Sequence of chain 1.A:
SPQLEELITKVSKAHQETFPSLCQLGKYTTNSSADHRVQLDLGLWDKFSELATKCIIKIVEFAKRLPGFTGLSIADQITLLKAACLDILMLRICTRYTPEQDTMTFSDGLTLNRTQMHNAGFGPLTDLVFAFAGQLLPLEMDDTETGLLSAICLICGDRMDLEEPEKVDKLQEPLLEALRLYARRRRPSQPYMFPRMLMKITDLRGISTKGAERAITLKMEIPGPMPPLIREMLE

Binding-site contacts:
Ligand atom C3 contacts residue LEU51 of chain 1.A at 3.7 Å (hydrophobic).
Ligand atom O3 contacts residue PHE122 of chain 1.A at 3.4 Å.
Ligand atom C9 contacts residue ILE93 of chain 1.A at 3.8 Å (hydrophobic).
Ligand atom C21 contacts residue GLY121 of chain 1.A at 3.8 Å.
Ligand atom C1 contacts residue SER107 of chain 1.A at 3.3 Å.
Ligand atom C20 contacts residue PHE48 of chain 1.A at 3.8 Å (hydrophobic).
Ligand atom C2 contacts residue PHE106 of chain 1.A at 3.6 Å (hydrophobic).
Ligand atom C10 contacts residue MET90 of chain 1.A at 3.9 Å (hydrophobic).
Ligand atom O3 contacts residue MET90 of chain 1.A at 3.2 Å.
Ligand atom C9 contacts residue LEU89 of chain 1.A at 3.5 Å (hydrophobic).
Ligand atom C22 contacts residue GLY211 of chain 1.A at 3.9 Å.
Ligand atom O2 contacts residue SER107 of chain 1.A at 2.5 Å (h-bond).
Ligand atom C4 contacts residue PHE106 of chain 1.A at 3.8 Å (hydrophobic).
Ligand atom C22 contacts residue MET90 of chain 1.A at 3.9 Å (hydrophobic).
Ligand atom O1 contacts residue SER107 of chain 1.A at 2.9 Å (h-bond).
Ligand atom O2 contacts residue CYS55 of chain 1.A at 3.8 Å.
Ligand atom C11 contacts residue LEU86 of chain 1.A at 3.9 Å (hydrophobic).
Ligand atom C16 contacts residue LEU218 of chain 1.A at 3.7 Å (hydrophobic).
Ligand atom O2 contacts residue PHE19 of chain 1.A at 3.0 Å.
Ligand atom C13 contacts residue PHE48 of chain 1.A at 3.9 Å (hydrophobic).
Ligand atom C6 contacts residue LEU89 of chain 1.A at 3.4 Å (hydrophobic).
Ligand atom C8 contacts residue PHE48 of chain 1.A at 3.7 Å (hydrophobic).
Ligand atom C23 contacts residue ILE230 of chain 1.A at 3.8 Å (hydrophobic).
Ligand atom C12 contacts residue PHE122 of chain 1.A at 3.7 Å (hydrophobic).
Ligand atom C19 contacts residue LEU86 of chain 1.A at 3.7 Å (hydrophobic).
Ligand atom C12 contacts residue PHE48 of chain 1.A at 3.7 Å (hydrophobic).
Ligand atom C4 contacts residue ALA52 of chain 1.A at 3.6 Å (hydrophobic).
Ligand atom C20 contacts residue LEU86 of chain 1.A at 3.6 Å (hydrophobic).
Ligand atom C2 contacts residue CYS55 of chain 1.A at 3.9 Å (hydrophobic).
Ligand atom O3 contacts residue ILE93 of chain 1.A at 3.9 Å.
Ligand atom C3 contacts residue ALA52 of chain 1.A at 3.9 Å (hydrophobic).
Ligand atom O1 contacts residue PHE106 of chain 1.A at 3.5 Å.
Ligand atom C7 contacts residue CYS55 of chain 1.A at 3.9 Å (hydrophobic).
Ligand atom O2 contacts residue ARG96 of chain 1.A at 3.4 Å (salt-bridge).
Ligand atom C22 contacts residue LEU125 of chain 1.A at 3.9 Å (hydrophobic).
Ligand atom C6 contacts residue ILE93 of chain 1.A at 3.6 Å (hydrophobic).
Ligand atom C15 contacts residue GLY211 of chain 1.A at 3.8 Å.
Ligand atom C10 contacts residue PHE122 of chain 1.A at 3.7 Å (hydrophobic).
Ligand atom C3 contacts residue PHE106 of chain 1.A at 3.4 Å (hydrophobic).
Ligand atom C11 contacts residue PHE48 of chain 1.A at 3.7 Å (hydrophobic).

A protein and the small-molecule ligand that binds it are described below.
Small molecule (SMILES): CC1(C)CCC(C)(C)c2cc(C(=O)/C=C/c3ccc(C(=O)O)cc3)ccc21